Binding-site contacts:
Ligand atom O1 contacts residue HIS50 of chain 2.A at 3.8 Å.
Ligand atom O1 contacts residue PHE123 of chain 1.A at 4.0 Å.
Ligand atom O3 contacts residue GLN26 of chain 2.A at 3.0 Å (h-bond).
Ligand atom O3 contacts residue PHE216 of chain 2.A at 4.2 Å.
Ligand atom C1 contacts residue ARG75 of chain 2.A at 3.9 Å.
Ligand atom O2 contacts residue GLN26 of chain 2.A at 3.8 Å.
Ligand atom O1 contacts residue ARG75 of chain 2.A at 2.8 Å (salt-bridge).
Ligand atom C2 contacts residue PHE123 of chain 1.A at 3.9 Å (hydrophobic).
Ligand atom C2 contacts residue GLN26 of chain 2.A at 4.2 Å.
Ligand atom C2 contacts residue ARG126 of chain 1.A at 3.9 Å.
Ligand atom O2 contacts residue ARG126 of chain 1.A at 2.9 Å (salt-bridge).
Ligand atom C1 contacts residue PHE123 of chain 1.A at 4.0 Å (hydrophobic).
Ligand atom C3 contacts residue PHE216 of chain 2.A at 3.4 Å (hydrophobic).
Ligand atom O3 contacts residue ARG126 of chain 1.A at 2.9 Å (salt-bridge).
Ligand atom O2 contacts residue GLY124 of chain 1.A at 3.4 Å.
Ligand atom C1 contacts residue THR176 of chain 2.A at 3.9 Å.
Ligand atom O1 contacts residue MG1 of chain 2.J at 4.0 Å.
Ligand atom O2 contacts residue HIS50 of chain 2.A at 3.5 Å.
Ligand atom C1 contacts residue 3PY1 of chain 2.B at 3.2 Å.
Ligand atom O2 contacts residue PHE123 of chain 1.A at 3.7 Å.
Ligand atom C3 contacts residue ARG126 of chain 1.A at 3.9 Å.
Ligand atom O2 contacts residue ARG75 of chain 2.A at 4.2 Å.
Ligand atom C3 contacts residue GLN26 of chain 2.A at 3.3 Å.
Ligand atom O3 contacts residue PRO238 of chain 2.A at 4.5 Å.
Ligand atom C2 contacts residue THR176 of chain 2.A at 4.5 Å.
Ligand atom C2 contacts residue GLY124 of chain 1.A at 4.2 Å.
Ligand atom O1 contacts residue 3PY1 of chain 2.B at 2.8 Å.
Ligand atom C1 contacts residue PHE216 of chain 2.A at 4.3 Å (hydrophobic).

Sequence of chain 2.A:
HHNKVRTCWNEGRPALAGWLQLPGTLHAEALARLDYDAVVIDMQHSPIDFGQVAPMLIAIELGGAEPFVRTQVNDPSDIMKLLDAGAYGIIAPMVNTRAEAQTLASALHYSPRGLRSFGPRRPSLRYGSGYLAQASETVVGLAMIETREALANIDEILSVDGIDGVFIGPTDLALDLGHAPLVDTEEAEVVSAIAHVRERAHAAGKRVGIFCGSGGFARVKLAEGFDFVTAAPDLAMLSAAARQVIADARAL

A small-molecule ligand and the protein it binds are described below.
Small molecule (SMILES): O=C[C@H](O)CO

Sequence of chain 1.A:
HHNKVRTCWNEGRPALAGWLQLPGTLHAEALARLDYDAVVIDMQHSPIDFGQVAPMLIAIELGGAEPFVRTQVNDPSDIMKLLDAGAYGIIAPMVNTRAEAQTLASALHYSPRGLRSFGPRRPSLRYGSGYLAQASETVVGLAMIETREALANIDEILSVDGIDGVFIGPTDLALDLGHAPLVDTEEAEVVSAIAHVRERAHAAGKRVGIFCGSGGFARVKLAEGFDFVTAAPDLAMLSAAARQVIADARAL